A protein and the small-molecule ligand that binds it are described below.
Small molecule (SMILES): Cc1csc([C@](C)(O)c2nnc(Nc3ccn(Cc4c(F)cccc4F)n3)s2)n1

Sequence of chain 2.E:
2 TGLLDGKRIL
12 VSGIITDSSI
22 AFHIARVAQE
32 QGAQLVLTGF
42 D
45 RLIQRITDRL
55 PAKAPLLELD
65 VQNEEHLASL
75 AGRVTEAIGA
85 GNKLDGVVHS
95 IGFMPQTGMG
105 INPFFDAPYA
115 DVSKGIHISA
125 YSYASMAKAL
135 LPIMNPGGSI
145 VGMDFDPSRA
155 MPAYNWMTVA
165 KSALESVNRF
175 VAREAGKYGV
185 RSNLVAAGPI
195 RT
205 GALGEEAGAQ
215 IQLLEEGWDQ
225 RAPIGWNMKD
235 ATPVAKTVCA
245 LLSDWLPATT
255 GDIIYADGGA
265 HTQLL

Binding-site contacts:
Ligand atom N contacts residue MET161 of chain 2.E at 3.9 Å.
Ligand atom C5 contacts residue NAD1 of chain 2.P at 3.5 Å.
Ligand atom O contacts residue NAD1 of chain 2.P at 3.7 Å.
Ligand atom C8 contacts residue MET103 of chain 2.E at 3.5 Å (hydrophobic).
Ligand atom C9 contacts residue MET98 of chain 2.E at 3.8 Å (hydrophobic).
Ligand atom C9 contacts residue GLN100 of chain 2.E at 3.6 Å.
Ligand atom N contacts residue NAD1 of chain 2.P at 2.7 Å (h-bond).
Ligand atom N3 contacts residue MET103 of chain 2.E at 3.3 Å (h-bond).
Ligand atom C15 contacts residue TYR158 of chain 2.E at 3.7 Å (hydrophobic).
Ligand atom C15 contacts residue MET103 of chain 2.E at 4.0 Å (hydrophobic).
Ligand atom F contacts residue GLY104 of chain 2.E at 3.0 Å.
Ligand atom N2 contacts residue PHE97 of chain 2.E at 3.5 Å.
Ligand atom N2 contacts residue MET98 of chain 2.E at 3.1 Å (h-bond).
Ligand atom S contacts residue NAD1 of chain 2.P at 3.9 Å.
Ligand atom C10 contacts residue GLN100 of chain 2.E at 3.0 Å.
Ligand atom N1 contacts residue GLY96 of chain 2.E at 3.7 Å.
Ligand atom C3 contacts residue NAD1 of chain 2.P at 3.6 Å.
Ligand atom N2 contacts residue MET161 of chain 2.E at 3.7 Å.
Ligand atom C10 contacts residue MET103 of chain 2.E at 3.5 Å (hydrophobic).
Ligand atom N2 contacts residue MET103 of chain 2.E at 4.0 Å.
Ligand atom C contacts residue NAD1 of chain 2.P at 3.3 Å.
Ligand atom C7 contacts residue MET98 of chain 2.E at 3.6 Å (hydrophobic).
Ligand atom N1 contacts residue MET98 of chain 2.E at 3.9 Å.
Ligand atom C2 contacts residue NAD1 of chain 2.P at 3.8 Å.
Ligand atom N1 contacts residue PHE97 of chain 2.E at 3.6 Å.
Ligand atom C contacts residue MET161 of chain 2.E at 3.9 Å (hydrophobic).
Ligand atom F contacts residue LEU207 of chain 2.E at 3.4 Å.
Ligand atom F contacts residue MET103 of chain 2.E at 3.9 Å.
Ligand atom N1 contacts residue MET161 of chain 2.E at 3.5 Å.
Ligand atom S1 contacts residue MET103 of chain 2.E at 3.9 Å.
Ligand atom C contacts residue PHE149 of chain 2.E at 3.8 Å (hydrophobic).
Ligand atom C16 contacts residue ILE215 of chain 2.E at 4.0 Å (hydrophobic).
Ligand atom N3 contacts residue MET98 of chain 2.E at 2.8 Å (h-bond).
Ligand atom C1 contacts residue NAD1 of chain 2.P at 3.3 Å.
Ligand atom C8 contacts residue MET98 of chain 2.E at 3.6 Å (hydrophobic).
Ligand atom C5 contacts residue GLY96 of chain 2.E at 3.6 Å.
Ligand atom C6 contacts residue MET161 of chain 2.E at 4.1 Å (hydrophobic).
Ligand atom C9 contacts residue MET103 of chain 2.E at 3.4 Å (hydrophobic).
Ligand atom C7 contacts residue MET103 of chain 2.E at 3.5 Å (hydrophobic).
Ligand atom N5 contacts residue MET103 of chain 2.E at 3.7 Å.